Sequence of chain 1.J:
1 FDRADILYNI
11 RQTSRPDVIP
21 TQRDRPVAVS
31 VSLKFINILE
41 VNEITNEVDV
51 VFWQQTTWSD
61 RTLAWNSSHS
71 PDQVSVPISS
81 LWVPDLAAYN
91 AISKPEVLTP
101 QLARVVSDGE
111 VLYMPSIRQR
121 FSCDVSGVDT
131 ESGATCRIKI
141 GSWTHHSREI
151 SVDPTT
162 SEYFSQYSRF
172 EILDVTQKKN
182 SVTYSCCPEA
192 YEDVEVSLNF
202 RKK

Sequence of chain 1.F:
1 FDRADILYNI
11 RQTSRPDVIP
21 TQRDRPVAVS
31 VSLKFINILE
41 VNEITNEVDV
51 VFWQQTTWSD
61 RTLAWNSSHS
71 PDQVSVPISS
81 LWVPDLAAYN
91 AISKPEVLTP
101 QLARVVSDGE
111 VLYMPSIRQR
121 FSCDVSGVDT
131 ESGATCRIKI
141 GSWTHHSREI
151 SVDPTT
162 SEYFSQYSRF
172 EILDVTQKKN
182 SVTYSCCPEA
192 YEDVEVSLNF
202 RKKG

This small molecule binds to this protein.
Small molecule (SMILES): CCN1CCN[C@H]1c1cccc(-c2ccccn2)n1

Binding-site contacts:
Ligand atom C12 contacts residue TYR192 of chain 1.J at 3.9 Å (hydrophobic).
Ligand atom N2 contacts residue THR56 of chain 1.F at 3.6 Å.
Ligand atom C13 contacts residue TYR192 of chain 1.J at 3.7 Å (hydrophobic).
Ligand atom C5 contacts residue LEU112 of chain 1.F at 3.7 Å (hydrophobic).
Ligand atom N1 contacts residue GLN55 of chain 1.F at 3.9 Å.
Ligand atom C4 contacts residue LEU112 of chain 1.F at 4.0 Å (hydrophobic).
Ligand atom C1 contacts residue GLN55 of chain 1.F at 3.5 Å.
Ligand atom C14 contacts residue TYR192 of chain 1.J at 3.5 Å (hydrophobic).
Ligand atom C14 contacts residue TYR185 of chain 1.J at 3.6 Å (hydrophobic).
Ligand atom C13 contacts residue TYR185 of chain 1.J at 3.3 Å (hydrophobic).
Ligand atom C4 contacts residue GLN55 of chain 1.F at 3.9 Å.
Ligand atom C15 contacts residue TYR192 of chain 1.J at 3.6 Å (hydrophobic).
Ligand atom C11 contacts residue TYR192 of chain 1.J at 3.4 Å (hydrophobic).
Ligand atom C9 contacts residue TRP143 of chain 1.J at 3.4 Å (hydrophobic).
Ligand atom C2 contacts residue CYS187 of chain 1.J at 3.9 Å (hydrophobic).
Ligand atom C15 contacts residue TRP143 of chain 1.J at 3.8 Å (hydrophobic).
Ligand atom C1 contacts residue CYS187 of chain 1.J at 3.4 Å (hydrophobic).
Ligand atom C3 contacts residue GLN55 of chain 1.F at 3.2 Å.
Ligand atom C4 contacts residue THR57 of chain 1.F at 3.7 Å.
Ligand atom C11 contacts residue MET114 of chain 1.F at 3.4 Å (hydrophobic).
Ligand atom N3 contacts residue TRP143 of chain 1.J at 3.2 Å (h-bond).
Ligand atom C4 contacts residue THR56 of chain 1.F at 3.0 Å.
Ligand atom N3 contacts residue MET114 of chain 1.F at 3.6 Å.
Ligand atom C2 contacts residue CYS188 of chain 1.J at 3.0 Å (hydrophobic).
Ligand atom C9 contacts residue TYR192 of chain 1.J at 3.7 Å (hydrophobic).
Ligand atom N2 contacts residue MET114 of chain 1.F at 4.0 Å.
Ligand atom C4 contacts residue TYR113 of chain 1.F at 3.7 Å (hydrophobic).
Ligand atom C1 contacts residue CYS188 of chain 1.J at 2.9 Å (hydrophobic).
Ligand atom C2 contacts residue GLN55 of chain 1.F at 3.8 Å.
Ligand atom C6 contacts residue MET114 of chain 1.F at 3.8 Å (hydrophobic).
Ligand atom C10 contacts residue TYR192 of chain 1.J at 3.6 Å (hydrophobic).
Ligand atom N4 contacts residue MET114 of chain 1.F at 3.9 Å.
Ligand atom C3 contacts residue THR56 of chain 1.F at 3.8 Å.
Ligand atom C10 contacts residue MET114 of chain 1.F at 3.8 Å (hydrophobic).
Ligand atom N3 contacts residue TYR192 of chain 1.J at 3.5 Å.
Ligand atom C15 contacts residue TYR89 of chain 1.J at 4.0 Å (hydrophobic).
Ligand atom N2 contacts residue LEU112 of chain 1.F at 3.3 Å.
Ligand atom N2 contacts residue TYR113 of chain 1.F at 3.4 Å (h-bond).
Ligand atom C12 contacts residue MET114 of chain 1.F at 3.7 Å (hydrophobic).
Ligand atom C7 contacts residue LEU112 of chain 1.F at 3.5 Å (hydrophobic).